The small molecule below binds the protein below.
Small molecule (SMILES): OCc1ccc(-n2cnc3ccccc32)cc1

Binding-site contacts:
Ligand atom C11 contacts residue THR106 of chain 1.A at 3.4 Å.
Ligand atom C12 contacts residue THR106 of chain 1.A at 3.7 Å.
Ligand atom C16 contacts residue LEU104 of chain 1.A at 4.3 Å (hydrophobic).
Ligand atom O17 contacts residue LEU75 of chain 1.A at 4.4 Å.
Ligand atom C08 contacts residue MET109 of chain 1.A at 3.6 Å (hydrophobic).
Ligand atom C03 contacts residue VAL38 of chain 1.A at 3.9 Å (hydrophobic).
Ligand atom C02 contacts residue VAL38 of chain 1.A at 4.1 Å (hydrophobic).
Ligand atom C01 contacts residue VAL30 of chain 1.A at 3.8 Å (hydrophobic).
Ligand atom C04 contacts residue VAL38 of chain 1.A at 4.3 Å (hydrophobic).
Ligand atom N07 contacts residue LEU108 of chain 1.A at 3.9 Å.
Ligand atom O17 contacts residue GLU71 of chain 1.A at 2.7 Å (salt-bridge).
Ligand atom N09 contacts residue ALA51 of chain 1.A at 3.9 Å.
Ligand atom C16 contacts residue LYS53 of chain 1.A at 4.0 Å.
Ligand atom C08 contacts residue ALA51 of chain 1.A at 3.4 Å (hydrophobic).
Ligand atom C05 contacts residue LEU108 of chain 1.A at 4.3 Å (hydrophobic).
Ligand atom O17 contacts residue LEU104 of chain 1.A at 4.2 Å.
Ligand atom C06 contacts residue MET109 of chain 1.A at 3.5 Å (hydrophobic).
Ligand atom C08 contacts residue HIS107 of chain 1.A at 3.6 Å.
Ligand atom C14 contacts residue ASP168 of chain 1.A at 3.7 Å.
Ligand atom N07 contacts residue MET109 of chain 1.A at 3.0 Å (h-bond).
Ligand atom O17 contacts residue LYS53 of chain 1.A at 2.7 Å (salt-bridge).
Ligand atom C16 contacts residue GLU71 of chain 1.A at 3.5 Å.
Ligand atom N07 contacts residue THR106 of chain 1.A at 4.2 Å.
Ligand atom N07 contacts residue ALA51 of chain 1.A at 3.5 Å.
Ligand atom C01 contacts residue MET109 of chain 1.A at 4.5 Å (hydrophobic).
Ligand atom C08 contacts residue THR106 of chain 1.A at 3.3 Å.
Ligand atom C05 contacts residue MET109 of chain 1.A at 4.0 Å (hydrophobic).
Ligand atom C04 contacts residue ALA51 of chain 1.A at 4.1 Å (hydrophobic).
Ligand atom C13 contacts residue THR106 of chain 1.A at 4.5 Å.
Ligand atom N09 contacts residue THR106 of chain 1.A at 4.0 Å.
Ligand atom C15 contacts residue ASP168 of chain 1.A at 4.1 Å.
Ligand atom C06 contacts residue VAL30 of chain 1.A at 4.3 Å (hydrophobic).
Ligand atom C06 contacts residue LEU108 of chain 1.A at 4.0 Å (hydrophobic).
Ligand atom C05 contacts residue ALA51 of chain 1.A at 3.9 Å (hydrophobic).
Ligand atom C02 contacts residue VAL30 of chain 1.A at 4.4 Å (hydrophobic).
Ligand atom C10 contacts residue THR106 of chain 1.A at 4.0 Å.
Ligand atom C11 contacts residue ALA51 of chain 1.A at 4.1 Å (hydrophobic).
Ligand atom N07 contacts residue HIS107 of chain 1.A at 3.7 Å.
Ligand atom C16 contacts residue LEU75 of chain 1.A at 3.7 Å (hydrophobic).

Sequence of chain 1.A:
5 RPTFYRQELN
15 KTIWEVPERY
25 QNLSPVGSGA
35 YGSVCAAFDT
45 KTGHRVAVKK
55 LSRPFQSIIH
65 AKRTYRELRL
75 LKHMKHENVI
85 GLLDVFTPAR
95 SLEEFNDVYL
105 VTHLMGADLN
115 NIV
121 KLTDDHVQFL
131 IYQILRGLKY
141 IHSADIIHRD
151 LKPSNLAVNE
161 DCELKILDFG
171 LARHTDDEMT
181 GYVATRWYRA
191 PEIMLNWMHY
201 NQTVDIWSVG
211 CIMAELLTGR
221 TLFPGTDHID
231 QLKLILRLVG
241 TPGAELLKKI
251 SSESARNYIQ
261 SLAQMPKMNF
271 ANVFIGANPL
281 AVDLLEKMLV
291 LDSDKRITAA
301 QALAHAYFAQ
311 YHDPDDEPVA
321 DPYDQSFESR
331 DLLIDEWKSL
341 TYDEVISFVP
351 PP